Sequence of chain 1.B:
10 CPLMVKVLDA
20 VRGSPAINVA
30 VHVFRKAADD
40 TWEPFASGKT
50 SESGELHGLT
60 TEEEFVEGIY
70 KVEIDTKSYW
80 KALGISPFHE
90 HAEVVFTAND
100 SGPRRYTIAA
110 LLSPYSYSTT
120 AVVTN

A protein and the small-molecule ligand that binds it are described below.
Small molecule (SMILES): Cc1ccc(Nc2c(F)cccc2Cl)c(CC(=O)O)c1

Binding-site contacts:
Ligand atom CAT contacts residue LUR1 of chain 2.D at 0.6 Å.
Ligand atom CAL contacts residue LYS15 of chain 1.B at 2.2 Å.
Ligand atom CLE contacts residue LUR1 of chain 2.D at 0.6 Å.
Ligand atom CAN contacts residue LUR1 of chain 2.D at 1.6 Å.
Ligand atom CAL contacts residue LUR1 of chain 2.D at 0.3 Å.
Ligand atom OAC contacts residue LUR1 of chain 2.D at 2.3 Å.
Ligand atom CAS contacts residue LYS15 of chain 1.B at 3.0 Å.
Ligand atom FAD contacts residue LUR1 of chain 2.D at 0.8 Å.
Ligand atom CAJ contacts residue LUR1 of chain 2.D at 0.8 Å.
Ligand atom CAS contacts residue LUR1 of chain 2.D at 1.5 Å.
Ligand atom CAL contacts residue LYS15 of chain 2.B at 1.9 Å.
Ligand atom CAK contacts residue LUR1 of chain 2.D at 1.7 Å.
Ligand atom CAO contacts residue LYS15 of chain 1.B at 2.9 Å.
Ligand atom OAB contacts residue LYS15 of chain 2.B at 3.2 Å (salt-bridge).
Ligand atom CAR contacts residue LYS15 of chain 2.B at 3.2 Å.
Ligand atom CAF contacts residue LUR1 of chain 2.D at 1.4 Å.
Ligand atom CAR contacts residue LYS15 of chain 1.B at 1.9 Å.
Ligand atom OAC contacts residue GLU54 of chain 1.B at 2.7 Å (salt-bridge).
Ligand atom CAR contacts residue LUR1 of chain 2.D at 1.3 Å.
Ligand atom NAM contacts residue LUR1 of chain 2.D at 0.6 Å (h-bond).
Ligand atom CAG contacts residue LUR1 of chain 2.D at 0.6 Å.
Ligand atom CAQ contacts residue LUR1 of chain 2.D at 1.1 Å.
Ligand atom CAP contacts residue LUR1 of chain 2.D at 0.9 Å.
Ligand atom OAB contacts residue LUR1 of chain 2.D at 1.7 Å.
Ligand atom FAD contacts residue LEU17 of chain 2.B at 2.8 Å.
Ligand atom CAH contacts residue LUR1 of chain 2.D at 0.6 Å.
Ligand atom CAN contacts residue LYS15 of chain 1.B at 2.3 Å.
Ligand atom OAB contacts residue LYS15 of chain 1.B at 3.1 Å.
Ligand atom CAN contacts residue LYS15 of chain 2.B at 2.8 Å.
Ligand atom CAG contacts residue LEU17 of chain 2.B at 2.2 Å (hydrophobic).
Ligand atom CLE contacts residue LEU17 of chain 1.B at 2.3 Å.
Ligand atom CAJ contacts residue LEU17 of chain 1.B at 2.7 Å (hydrophobic).
Ligand atom CAF contacts residue LEU17 of chain 2.B at 3.2 Å (hydrophobic).
Ligand atom CAP contacts residue LEU17 of chain 2.B at 2.7 Å (hydrophobic).
Ligand atom OAC contacts residue LYS15 of chain 1.B at 2.1 Å (salt-bridge).
Ligand atom CAK contacts residue LYS15 of chain 1.B at 1.8 Å.
Ligand atom CAI contacts residue LUR1 of chain 2.D at 1.7 Å.
Ligand atom CAI contacts residue LEU17 of chain 1.B at 3.1 Å (hydrophobic).
Ligand atom CAO contacts residue LUR1 of chain 2.D at 2.4 Å.
Ligand atom CAI contacts residue VAL121 of chain 2.B at 3.2 Å (hydrophobic).

Sequence of chain 2.B:
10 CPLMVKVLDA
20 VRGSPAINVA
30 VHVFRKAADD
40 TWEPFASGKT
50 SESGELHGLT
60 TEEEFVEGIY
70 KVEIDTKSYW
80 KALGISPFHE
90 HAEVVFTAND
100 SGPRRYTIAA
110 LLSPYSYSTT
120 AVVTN